This small molecule binds to this protein.
Small molecule (SMILES): CC(=O)N[C@H]1[C@@H](O)[C@H](O)[C@@H](COP(=O)(O)O)O[C@@H]1O

Sequence of chain 1.A:
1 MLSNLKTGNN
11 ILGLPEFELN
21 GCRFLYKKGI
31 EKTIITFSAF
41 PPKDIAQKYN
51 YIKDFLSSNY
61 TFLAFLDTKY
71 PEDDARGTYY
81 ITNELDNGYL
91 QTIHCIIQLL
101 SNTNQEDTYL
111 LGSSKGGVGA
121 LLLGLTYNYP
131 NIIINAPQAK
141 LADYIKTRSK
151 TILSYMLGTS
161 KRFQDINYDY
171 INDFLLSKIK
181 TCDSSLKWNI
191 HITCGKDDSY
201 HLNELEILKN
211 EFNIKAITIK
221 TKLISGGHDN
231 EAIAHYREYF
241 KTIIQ

Binding-site contacts:
Ligand atom O18 contacts residue BMX1 of chain 1.G at 1.4 Å.
Ligand atom O17 contacts residue PHE40 of chain 1.A at 4.2 Å.
Ligand atom C6 contacts residue ASN50 of chain 1.A at 4.0 Å.
Ligand atom O5 contacts residue ASN50 of chain 1.A at 4.5 Å.
Ligand atom O4 contacts residue ILE233 of chain 1.A at 3.4 Å.
Ligand atom O3 contacts residue ASN230 of chain 1.A at 3.1 Å (h-bond).
Ligand atom C8 contacts residue LYS53 of chain 1.A at 3.8 Å.
Ligand atom P contacts residue BMX1 of chain 1.G at 2.6 Å.
Ligand atom O4 contacts residue ASN230 of chain 1.A at 2.8 Å (h-bond).
Ligand atom C7 contacts residue LYS53 of chain 1.A at 4.0 Å.
Ligand atom O17 contacts residue PRO41 of chain 1.A at 3.8 Å.
Ligand atom O6 contacts residue BMX1 of chain 1.G at 3.0 Å.
Ligand atom O19 contacts residue ASN50 of chain 1.A at 4.2 Å.
Ligand atom C3 contacts residue ASN230 of chain 1.A at 4.1 Å.
Ligand atom O18 contacts residue PHE40 of chain 1.A at 3.6 Å (h-bond).
Ligand atom O19 contacts residue LYS48 of chain 1.A at 4.2 Å.
Ligand atom O19 contacts residue ALA39 of chain 1.A at 4.2 Å.
Ligand atom C8 contacts residue ARG237 of chain 1.A at 3.7 Å.
Ligand atom O4 contacts residue BMX1 of chain 1.G at 4.1 Å.
Ligand atom O19 contacts residue BMX1 of chain 1.G at 3.8 Å.
Ligand atom O17 contacts residue BMX1 of chain 1.G at 3.1 Å (h-bond).
Ligand atom C5 contacts residue ILE233 of chain 1.A at 4.5 Å (hydrophobic).
Ligand atom O17 contacts residue PRO42 of chain 1.A at 3.8 Å.
Ligand atom O7 contacts residue LYS53 of chain 1.A at 3.6 Å (salt-bridge).
Ligand atom C6 contacts residue BMX1 of chain 1.G at 3.7 Å.
Ligand atom O18 contacts residue ALA39 of chain 1.A at 3.7 Å.
Ligand atom C4 contacts residue ASN230 of chain 1.A at 4.0 Å.
Ligand atom P contacts residue PHE40 of chain 1.A at 4.4 Å.